Binding-site contacts:
Ligand atom O6 contacts residue ALA156 of chain 1.E at 2.6 Å (h-bond).
Ligand atom O2G contacts residue MG1 of chain 1.N at 2.0 Å.
Ligand atom O6 contacts residue LYS157 of chain 1.E at 3.5 Å (salt-bridge).
Ligand atom N3B contacts residue GLY18 of chain 1.E at 3.1 Å (h-bond).
Ligand atom O3G contacts residue LYS21 of chain 1.E at 3.1 Å (salt-bridge).
Ligand atom O6 contacts residue SER155 of chain 1.E at 3.4 Å.
Ligand atom N1 contacts residue ASP128 of chain 1.E at 3.2 Å (salt-bridge).
Ligand atom O3G contacts residue GLY66 of chain 1.E at 3.0 Å (h-bond).
Ligand atom O2B contacts residue LYS21 of chain 1.E at 3.5 Å (salt-bridge).
Ligand atom O2B contacts residue MG1 of chain 1.N at 2.1 Å.
Ligand atom O2B contacts residue THR22 of chain 1.E at 2.9 Å (h-bond).
Ligand atom N7 contacts residue ASN125 of chain 1.E at 3.3 Å (h-bond).
Ligand atom O2G contacts residue THR22 of chain 1.E at 3.5 Å (h-bond).
Ligand atom O3' contacts residue ASN35 of chain 1.E at 3.1 Å (h-bond).
Ligand atom O2G contacts residue THR40 of chain 1.E at 2.6 Å (h-bond).
Ligand atom PB contacts residue LYS21 of chain 1.E at 3.4 Å.
Ligand atom N3B contacts residue MG1 of chain 1.N at 3.5 Å.
Ligand atom O1G contacts residue SER17 of chain 1.E at 3.2 Å (h-bond).
Ligand atom N2 contacts residue ASP128 of chain 1.E at 3.0 Å (salt-bridge).
Ligand atom C6 contacts residue LYS126 of chain 1.E at 3.5 Å.
Ligand atom O2' contacts residue ASN35 of chain 1.E at 3.3 Å (h-bond).
Ligand atom O1G contacts residue TYR37 of chain 1.E at 3.2 Å.
Ligand atom PG contacts residue MG1 of chain 1.N at 2.9 Å.
Ligand atom O1A contacts residue SER23 of chain 1.E at 3.0 Å (h-bond).
Ligand atom O1A contacts residue GLY20 of chain 1.E at 3.0 Å.
Ligand atom O1B contacts residue VAL19 of chain 1.E at 3.3 Å.
Ligand atom O3A contacts residue GLY20 of chain 1.E at 2.8 Å (h-bond).
Ligand atom C8 contacts residue GLY20 of chain 1.E at 3.4 Å.
Ligand atom O2' contacts residue SER34 of chain 1.E at 3.1 Å (h-bond).
Ligand atom O6 contacts residue ASN125 of chain 1.E at 3.3 Å (h-bond).
Ligand atom PB contacts residue MG1 of chain 1.N at 3.2 Å.
Ligand atom O4' contacts residue LYS126 of chain 1.E at 3.4 Å (salt-bridge).
Ligand atom O2' contacts residue PHE33 of chain 1.E at 3.5 Å.
Ligand atom C8 contacts residue SER23 of chain 1.E at 3.4 Å.
Ligand atom O1A contacts residue THR22 of chain 1.E at 3.4 Å (h-bond).
Ligand atom N2 contacts residue PHE129 of chain 1.E at 3.2 Å.
Ligand atom O1B contacts residue GLY20 of chain 1.E at 3.0 Å (h-bond).
Ligand atom O1B contacts residue LYS21 of chain 1.E at 2.8 Å (salt-bridge).
Ligand atom O3G contacts residue MG1 of chain 1.N at 3.1 Å.
Ligand atom N7 contacts residue ALA156 of chain 1.E at 3.5 Å.

Sequence of chain 1.E:
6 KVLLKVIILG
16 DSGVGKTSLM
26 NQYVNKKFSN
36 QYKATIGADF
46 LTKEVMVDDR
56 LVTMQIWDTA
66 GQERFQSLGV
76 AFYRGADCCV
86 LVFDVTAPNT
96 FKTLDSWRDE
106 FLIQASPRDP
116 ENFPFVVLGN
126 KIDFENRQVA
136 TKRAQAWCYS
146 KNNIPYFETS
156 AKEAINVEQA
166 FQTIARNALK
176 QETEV

A protein and the small-molecule ligand that binds it are described below.
Small molecule (SMILES): Nc1nc2c(ncn2[C@@H]2O[C@H](CO[P](=O)(O)O[P](=O)(O)NP(=O)(O)O)[C@@H](O)[C@H]2O)c(=O)[nH]1